Binding-site contacts:
Ligand atom C3 contacts residue ASN88 of chain 1.H at 3.8 Å.
Ligand atom C4 contacts residue ASN88 of chain 1.H at 4.2 Å.
Ligand atom N2 contacts residue ILE58 of chain 1.H at 3.8 Å.
Ligand atom C1 contacts residue ASN88 of chain 1.H at 1.4 Å.
Ligand atom C1 contacts residue GLY89 of chain 1.H at 4.5 Å.
Ligand atom C5 contacts residue ASN88 of chain 1.H at 3.6 Å.
Ligand atom N2 contacts residue ASN88 of chain 1.H at 3.1 Å (h-bond).
Ligand atom O5 contacts residue ASN88 of chain 1.H at 2.3 Å (h-bond).
Ligand atom C7 contacts residue ASN88 of chain 1.H at 3.9 Å.
Ligand atom C8 contacts residue SER55 of chain 1.H at 3.4 Å.
Ligand atom O6 contacts residue ASN88 of chain 1.H at 4.1 Å.
Ligand atom C2 contacts residue ASN88 of chain 1.H at 2.5 Å.
Ligand atom O5 contacts residue GLY89 of chain 1.H at 4.0 Å.
Ligand atom C7 contacts residue ILE58 of chain 1.H at 3.5 Å (hydrophobic).
Ligand atom O6 contacts residue GLY89 of chain 1.H at 4.0 Å.
Ligand atom C8 contacts residue ILE58 of chain 1.H at 3.3 Å (hydrophobic).
Ligand atom O7 contacts residue ILE58 of chain 1.H at 4.1 Å.
Ligand atom O7 contacts residue ASN88 of chain 1.H at 4.0 Å.

Sequence of chain 1.H:
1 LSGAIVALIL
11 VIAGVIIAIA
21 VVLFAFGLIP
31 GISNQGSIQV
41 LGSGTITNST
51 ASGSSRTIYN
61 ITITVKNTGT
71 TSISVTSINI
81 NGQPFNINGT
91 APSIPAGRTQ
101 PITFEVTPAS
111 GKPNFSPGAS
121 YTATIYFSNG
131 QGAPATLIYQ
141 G

The protein below binds the small molecule below.
Small molecule (SMILES): CC(=O)N[C@@H]1[C@@H](O)[C@H](O)[C@@H](CO)O[C@H]1O